Sequence of chain 2.A:
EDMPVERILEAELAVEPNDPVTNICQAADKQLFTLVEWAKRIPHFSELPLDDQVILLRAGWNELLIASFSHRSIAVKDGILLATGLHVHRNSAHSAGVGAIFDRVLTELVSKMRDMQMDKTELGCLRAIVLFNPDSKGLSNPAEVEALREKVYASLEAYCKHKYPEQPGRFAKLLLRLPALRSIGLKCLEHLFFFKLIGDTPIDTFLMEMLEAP

Binding-site contacts:
Ligand atom C27 contacts residue VAL122 of chain 2.A at 3.7 Å (hydrophobic).
Ligand atom O53 contacts residue PHE86 of chain 2.A at 3.6 Å.
Ligand atom O53 contacts residue ARG89 of chain 2.A at 3.1 Å (salt-bridge).
Ligand atom C39 contacts residue PHE212 of chain 2.A at 3.9 Å (hydrophobic).
Ligand atom C12 contacts residue PHE86 of chain 2.A at 3.6 Å (hydrophobic).
Ligand atom C10 contacts residue ILE41 of chain 2.A at 3.9 Å (hydrophobic).
Ligand atom C20 contacts residue ILE118 of chain 2.A at 3.6 Å (hydrophobic).
Ligand atom C51 contacts residue ALA100 of chain 2.A at 3.9 Å (hydrophobic).
Ligand atom C43 contacts residue ALA45 of chain 2.A at 3.4 Å (hydrophobic).
Ligand atom O52 contacts residue ALA44 of chain 2.A at 3.3 Å.
Ligand atom O52 contacts residue ARG89 of chain 2.A at 3.4 Å (salt-bridge).
Ligand atom C6 contacts residue CYS205 of chain 2.A at 3.9 Å (hydrophobic).
Ligand atom C9 contacts residue PHE86 of chain 2.A at 3.4 Å (hydrophobic).
Ligand atom C14 contacts residue PHE86 of chain 2.A at 3.4 Å (hydrophobic).
Ligand atom O53 contacts residue GLN48 of chain 2.A at 3.4 Å.
Ligand atom C3 contacts residue ILE41 of chain 2.A at 3.5 Å (hydrophobic).
Ligand atom C5 contacts residue CYS205 of chain 2.A at 3.8 Å (hydrophobic).
Ligand atom C47 contacts residue PHE86 of chain 2.A at 3.8 Å (hydrophobic).
Ligand atom C5 contacts residue ILE41 of chain 2.A at 3.9 Å (hydrophobic).
Ligand atom C1 contacts residue ILE41 of chain 2.A at 3.7 Å (hydrophobic).
Ligand atom C4 contacts residue ILE41 of chain 2.A at 3.7 Å (hydrophobic).
Ligand atom C35 contacts residue HIS208 of chain 2.A at 3.8 Å.
Ligand atom C11 contacts residue PHE86 of chain 2.A at 3.4 Å (hydrophobic).
Ligand atom O52 contacts residue ALA100 of chain 2.A at 3.0 Å (h-bond).
Ligand atom C13 contacts residue LEU82 of chain 2.A at 3.5 Å (hydrophobic).
Ligand atom C2 contacts residue ILE41 of chain 2.A at 3.5 Å (hydrophobic).
Ligand atom C48 contacts residue CYS205 of chain 2.A at 3.9 Å (hydrophobic).
Ligand atom C51 contacts residue PHE86 of chain 2.A at 3.7 Å (hydrophobic).
Ligand atom C10 contacts residue PHE86 of chain 2.A at 3.4 Å (hydrophobic).
Ligand atom C13 contacts residue ALA45 of chain 2.A at 3.8 Å (hydrophobic).
Ligand atom C4 contacts residue CYS205 of chain 2.A at 3.8 Å (hydrophobic).
Ligand atom C51 contacts residue ARG89 of chain 2.A at 3.6 Å.
Ligand atom C9 contacts residue ILE41 of chain 2.A at 3.3 Å (hydrophobic).
Ligand atom C12 contacts residue ALA45 of chain 2.A at 3.8 Å (hydrophobic).
Ligand atom C6 contacts residue ILE41 of chain 2.A at 3.9 Å (hydrophobic).
Ligand atom C12 contacts residue LEU82 of chain 2.A at 3.7 Å (hydrophobic).
Ligand atom C31 contacts residue PHE119 of chain 2.A at 3.9 Å (hydrophobic).
Ligand atom C13 contacts residue PHE86 of chain 2.A at 3.7 Å (hydrophobic).
Ligand atom C3 contacts residue CYS205 of chain 2.A at 3.8 Å (hydrophobic).
Ligand atom O52 contacts residue LEU99 of chain 2.A at 3.4 Å.

A protein and the small-molecule ligand that binds it are described below.
Small molecule (SMILES): C=C(c1ccc(C(=O)O)cc1)c1cc2c(cc1C)C(C)(C)CCC2(C)C